Sequence of chain 1.C:
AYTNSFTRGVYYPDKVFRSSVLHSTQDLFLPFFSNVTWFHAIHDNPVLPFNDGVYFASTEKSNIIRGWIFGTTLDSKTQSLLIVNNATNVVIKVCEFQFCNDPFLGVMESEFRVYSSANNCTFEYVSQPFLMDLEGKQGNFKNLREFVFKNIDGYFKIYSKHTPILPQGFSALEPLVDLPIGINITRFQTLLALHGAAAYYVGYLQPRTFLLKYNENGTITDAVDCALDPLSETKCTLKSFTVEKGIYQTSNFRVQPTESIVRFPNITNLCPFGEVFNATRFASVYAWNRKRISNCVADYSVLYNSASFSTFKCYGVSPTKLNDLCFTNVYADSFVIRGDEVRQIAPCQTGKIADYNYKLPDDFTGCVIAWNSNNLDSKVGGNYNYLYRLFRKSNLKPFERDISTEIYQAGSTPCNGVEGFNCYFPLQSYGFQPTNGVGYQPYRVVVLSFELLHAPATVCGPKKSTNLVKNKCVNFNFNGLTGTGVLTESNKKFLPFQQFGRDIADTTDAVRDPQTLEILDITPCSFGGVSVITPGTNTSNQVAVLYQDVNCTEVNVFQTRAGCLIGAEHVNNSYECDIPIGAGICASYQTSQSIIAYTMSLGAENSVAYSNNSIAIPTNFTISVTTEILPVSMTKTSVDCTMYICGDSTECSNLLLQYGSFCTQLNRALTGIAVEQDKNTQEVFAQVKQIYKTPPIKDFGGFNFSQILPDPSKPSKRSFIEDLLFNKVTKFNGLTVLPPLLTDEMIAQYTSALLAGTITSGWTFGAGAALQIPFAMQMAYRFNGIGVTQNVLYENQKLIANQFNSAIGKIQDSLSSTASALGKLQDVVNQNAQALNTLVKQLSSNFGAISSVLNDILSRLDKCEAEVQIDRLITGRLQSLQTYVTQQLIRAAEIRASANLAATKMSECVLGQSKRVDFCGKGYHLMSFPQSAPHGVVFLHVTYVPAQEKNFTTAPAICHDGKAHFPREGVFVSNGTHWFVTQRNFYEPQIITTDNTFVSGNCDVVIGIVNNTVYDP

The small molecule below binds the protein below.
Small molecule (SMILES): CC(=O)N[C@@H]1[C@@H](O)[C@H](O)[C@@H](CO)O[C@H]1O

Binding-site contacts:
Ligand atom C6 contacts residue ALA693 of chain 1.B at 4.4 Å (hydrophobic).
Ligand atom C3 contacts residue ASN1061 of chain 1.B at 3.8 Å.
Ligand atom O7 contacts residue ASN1061 of chain 1.B at 3.8 Å.
Ligand atom O5 contacts residue ALA693 of chain 1.B at 4.3 Å.
Ligand atom C5 contacts residue ALA693 of chain 1.B at 3.7 Å (hydrophobic).
Ligand atom C4 contacts residue ASN1061 of chain 1.B at 4.2 Å.
Ligand atom C8 contacts residue GLU1059 of chain 1.B at 3.7 Å.
Ligand atom C8 contacts residue ASN1061 of chain 1.B at 3.9 Å.
Ligand atom C5 contacts residue ASN1061 of chain 1.B at 3.6 Å.
Ligand atom O5 contacts residue ASN1061 of chain 1.B at 2.3 Å (h-bond).
Ligand atom C7 contacts residue ASN1061 of chain 1.B at 3.5 Å.
Ligand atom C2 contacts residue ASN1061 of chain 1.B at 2.5 Å.
Ligand atom C1 contacts residue ASN1061 of chain 1.B at 1.4 Å.
Ligand atom C1 contacts residue ALA693 of chain 1.B at 4.4 Å (hydrophobic).
Ligand atom N2 contacts residue ASN1061 of chain 1.B at 3.0 Å (h-bond).
Ligand atom C1 contacts residue GLN882 of chain 1.C at 4.2 Å.

Sequence of chain 1.B:
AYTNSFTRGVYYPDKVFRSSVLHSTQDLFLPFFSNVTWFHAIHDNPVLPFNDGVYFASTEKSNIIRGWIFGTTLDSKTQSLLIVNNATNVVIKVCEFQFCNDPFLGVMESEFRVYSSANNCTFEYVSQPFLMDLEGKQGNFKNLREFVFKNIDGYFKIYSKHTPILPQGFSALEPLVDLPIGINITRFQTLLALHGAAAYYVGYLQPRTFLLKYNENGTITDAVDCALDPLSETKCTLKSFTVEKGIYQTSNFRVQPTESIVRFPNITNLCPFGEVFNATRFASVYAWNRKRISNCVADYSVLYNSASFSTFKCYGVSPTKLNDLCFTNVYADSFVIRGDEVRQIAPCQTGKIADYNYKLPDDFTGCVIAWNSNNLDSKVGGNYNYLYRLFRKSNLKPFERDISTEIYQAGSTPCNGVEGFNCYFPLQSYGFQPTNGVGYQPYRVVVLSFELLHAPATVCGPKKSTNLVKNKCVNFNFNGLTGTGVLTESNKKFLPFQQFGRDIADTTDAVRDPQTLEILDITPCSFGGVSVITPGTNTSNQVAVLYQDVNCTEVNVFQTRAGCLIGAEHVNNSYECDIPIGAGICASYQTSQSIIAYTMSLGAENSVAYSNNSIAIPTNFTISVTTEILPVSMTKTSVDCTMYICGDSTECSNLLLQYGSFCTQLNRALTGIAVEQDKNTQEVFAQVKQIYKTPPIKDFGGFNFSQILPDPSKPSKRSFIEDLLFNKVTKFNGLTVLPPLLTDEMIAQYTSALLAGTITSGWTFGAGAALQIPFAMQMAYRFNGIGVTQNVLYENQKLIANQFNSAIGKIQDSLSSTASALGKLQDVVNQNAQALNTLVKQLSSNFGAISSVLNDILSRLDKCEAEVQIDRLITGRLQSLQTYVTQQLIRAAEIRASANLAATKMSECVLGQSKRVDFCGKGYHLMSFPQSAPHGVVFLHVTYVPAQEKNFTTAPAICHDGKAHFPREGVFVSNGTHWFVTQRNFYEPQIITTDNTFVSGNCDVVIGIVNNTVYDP